Binding-site contacts:
Ligand atom C7 contacts residue ASN573 of chain 1.A at 3.4 Å.
Ligand atom C2 contacts residue SER575 of chain 1.A at 4.0 Å.
Ligand atom N2 contacts residue SER575 of chain 1.A at 3.6 Å.
Ligand atom O7 contacts residue ASN573 of chain 1.A at 3.6 Å (h-bond).
Ligand atom N2 contacts residue ASN573 of chain 1.A at 2.9 Å (h-bond).
Ligand atom O5 contacts residue ASN573 of chain 1.A at 2.4 Å (h-bond).
Ligand atom C8 contacts residue ASN573 of chain 1.A at 4.5 Å.
Ligand atom O3 contacts residue SER575 of chain 1.A at 4.4 Å.
Ligand atom C4 contacts residue ASN573 of chain 1.A at 4.2 Å.
Ligand atom C1 contacts residue ASN573 of chain 1.A at 1.5 Å.
Ligand atom C2 contacts residue ASN573 of chain 1.A at 2.5 Å.
Ligand atom C3 contacts residue ASN573 of chain 1.A at 3.8 Å.
Ligand atom C5 contacts residue ASN573 of chain 1.A at 3.7 Å.

Sequence of chain 1.A:
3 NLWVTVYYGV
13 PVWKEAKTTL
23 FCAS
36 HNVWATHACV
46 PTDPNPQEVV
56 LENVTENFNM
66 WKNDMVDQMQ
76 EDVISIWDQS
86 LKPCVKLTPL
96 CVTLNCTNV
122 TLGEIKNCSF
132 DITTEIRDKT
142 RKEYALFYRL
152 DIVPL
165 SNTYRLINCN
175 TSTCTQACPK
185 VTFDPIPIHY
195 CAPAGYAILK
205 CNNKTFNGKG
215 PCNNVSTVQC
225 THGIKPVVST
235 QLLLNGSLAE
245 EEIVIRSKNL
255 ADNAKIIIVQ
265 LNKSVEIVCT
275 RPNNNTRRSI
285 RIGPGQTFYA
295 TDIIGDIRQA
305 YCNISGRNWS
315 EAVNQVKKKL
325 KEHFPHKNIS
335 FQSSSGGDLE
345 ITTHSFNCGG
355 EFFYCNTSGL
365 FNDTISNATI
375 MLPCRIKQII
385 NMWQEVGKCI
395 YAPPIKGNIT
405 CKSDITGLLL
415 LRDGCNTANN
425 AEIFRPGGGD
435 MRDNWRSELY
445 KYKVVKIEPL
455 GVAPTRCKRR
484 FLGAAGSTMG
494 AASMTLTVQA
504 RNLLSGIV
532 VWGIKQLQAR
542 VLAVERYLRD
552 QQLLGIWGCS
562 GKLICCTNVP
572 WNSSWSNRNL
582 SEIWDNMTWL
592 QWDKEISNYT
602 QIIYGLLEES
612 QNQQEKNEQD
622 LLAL

The small molecule below binds the protein below.
Small molecule (SMILES): CC(=O)N[C@@H]1[C@@H](O)[C@H](O)[C@@H](CO)O[C@H]1O